A small-molecule ligand and the protein it binds are described below.
Small molecule (SMILES): CC(=O)N[C@H]1[C@H](O[C@H]2[C@H](O)[C@@H](NC(C)=O)CO[C@@H]2CO)O[C@H](CO)[C@@H](O)[C@@H]1O

Binding-site contacts:
Ligand atom C8 contacts residue VAL16 of chain 1.C at 3.7 Å (hydrophobic).
Ligand atom O5 contacts residue ASN137 of chain 1.C at 4.3 Å.
Ligand atom C1 contacts residue ASN17 of chain 1.C at 1.5 Å.
Ligand atom C8 contacts residue ASN17 of chain 1.C at 3.8 Å.
Ligand atom O6 contacts residue ASN137 of chain 1.C at 4.4 Å.
Ligand atom C7 contacts residue ASN17 of chain 1.C at 3.3 Å.
Ligand atom C3 contacts residue ASN17 of chain 1.C at 3.9 Å.
Ligand atom C2 contacts residue ASN17 of chain 1.C at 2.6 Å.
Ligand atom O7 contacts residue ASN17 of chain 1.C at 3.2 Å (h-bond).
Ligand atom C8 contacts residue CYS15 of chain 1.C at 3.2 Å (hydrophobic).
Ligand atom N2 contacts residue ASN17 of chain 1.C at 3.0 Å (h-bond).
Ligand atom C1 contacts residue ASN137 of chain 1.C at 4.2 Å.
Ligand atom C4 contacts residue ASN17 of chain 1.C at 4.4 Å.
Ligand atom C5 contacts residue ASN137 of chain 1.C at 4.4 Å.
Ligand atom C5 contacts residue ASN17 of chain 1.C at 3.8 Å.
Ligand atom O5 contacts residue ASN17 of chain 1.C at 2.5 Å (h-bond).

Sequence of chain 1.C:
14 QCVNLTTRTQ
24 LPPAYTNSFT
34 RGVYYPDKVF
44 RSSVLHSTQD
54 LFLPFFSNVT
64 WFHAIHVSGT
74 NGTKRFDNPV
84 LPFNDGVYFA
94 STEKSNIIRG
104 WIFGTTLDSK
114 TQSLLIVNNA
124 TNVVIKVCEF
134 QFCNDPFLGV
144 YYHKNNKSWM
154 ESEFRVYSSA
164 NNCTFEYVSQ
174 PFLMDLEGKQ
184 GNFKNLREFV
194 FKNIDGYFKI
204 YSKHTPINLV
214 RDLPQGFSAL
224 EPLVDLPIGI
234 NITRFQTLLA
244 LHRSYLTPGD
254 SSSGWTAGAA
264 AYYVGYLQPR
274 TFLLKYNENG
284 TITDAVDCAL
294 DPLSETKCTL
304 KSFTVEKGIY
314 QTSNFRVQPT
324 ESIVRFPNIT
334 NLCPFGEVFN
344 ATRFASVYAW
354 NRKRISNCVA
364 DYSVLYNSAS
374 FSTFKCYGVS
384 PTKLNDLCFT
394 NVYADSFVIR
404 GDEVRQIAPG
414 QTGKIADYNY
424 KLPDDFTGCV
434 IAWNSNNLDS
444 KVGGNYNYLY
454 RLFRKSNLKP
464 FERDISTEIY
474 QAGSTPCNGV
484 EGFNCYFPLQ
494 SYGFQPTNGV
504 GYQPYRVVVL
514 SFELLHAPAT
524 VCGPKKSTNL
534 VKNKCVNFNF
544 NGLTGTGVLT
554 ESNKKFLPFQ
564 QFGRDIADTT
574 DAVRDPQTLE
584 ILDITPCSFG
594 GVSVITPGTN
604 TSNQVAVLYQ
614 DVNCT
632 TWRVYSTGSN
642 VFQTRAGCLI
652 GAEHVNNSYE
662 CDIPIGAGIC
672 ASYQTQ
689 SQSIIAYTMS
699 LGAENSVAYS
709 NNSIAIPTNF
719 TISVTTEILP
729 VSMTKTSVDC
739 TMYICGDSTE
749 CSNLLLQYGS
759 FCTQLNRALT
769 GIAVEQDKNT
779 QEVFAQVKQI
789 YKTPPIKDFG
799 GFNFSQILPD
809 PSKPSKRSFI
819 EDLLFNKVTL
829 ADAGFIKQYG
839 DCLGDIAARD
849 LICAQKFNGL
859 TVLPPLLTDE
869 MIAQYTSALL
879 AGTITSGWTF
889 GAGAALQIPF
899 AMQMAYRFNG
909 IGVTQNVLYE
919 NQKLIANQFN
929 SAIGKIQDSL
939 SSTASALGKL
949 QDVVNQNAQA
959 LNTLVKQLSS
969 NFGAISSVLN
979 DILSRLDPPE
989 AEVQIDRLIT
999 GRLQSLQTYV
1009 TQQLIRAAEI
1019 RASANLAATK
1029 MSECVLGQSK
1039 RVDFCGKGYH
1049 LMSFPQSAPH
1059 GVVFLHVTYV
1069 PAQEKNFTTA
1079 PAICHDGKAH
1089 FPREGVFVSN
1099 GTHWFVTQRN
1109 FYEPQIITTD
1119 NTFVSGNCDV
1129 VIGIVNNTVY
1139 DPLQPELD